Sequence of chain 1.A:
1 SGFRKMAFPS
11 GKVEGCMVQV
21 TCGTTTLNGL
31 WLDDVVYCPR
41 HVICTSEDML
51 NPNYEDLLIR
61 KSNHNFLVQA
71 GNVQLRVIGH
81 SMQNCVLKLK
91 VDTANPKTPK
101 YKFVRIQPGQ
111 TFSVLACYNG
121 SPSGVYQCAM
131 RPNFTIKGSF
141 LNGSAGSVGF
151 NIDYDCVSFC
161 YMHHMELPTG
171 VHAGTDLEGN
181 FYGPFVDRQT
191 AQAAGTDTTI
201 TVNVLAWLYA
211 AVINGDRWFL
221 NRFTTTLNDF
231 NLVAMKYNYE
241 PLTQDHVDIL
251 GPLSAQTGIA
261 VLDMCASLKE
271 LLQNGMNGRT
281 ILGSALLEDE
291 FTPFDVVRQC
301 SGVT

This protein binds this small molecule.
Small molecule (SMILES): CC[C@H](C)[C@@H](C=O)NC(=O)[C@H](C)NC(=O)[C@H](CCC(N)=O)NC(=O)[C@H](CC(C)C)NC(=O)[C@@H](NC(=O)[C@H](C)NC(=O)[C@H](CCCN=C(N)N)NC(=O)[C@@H](N)CC(N)=O)[C@@H](C)O

Sequence of chain 2.A:
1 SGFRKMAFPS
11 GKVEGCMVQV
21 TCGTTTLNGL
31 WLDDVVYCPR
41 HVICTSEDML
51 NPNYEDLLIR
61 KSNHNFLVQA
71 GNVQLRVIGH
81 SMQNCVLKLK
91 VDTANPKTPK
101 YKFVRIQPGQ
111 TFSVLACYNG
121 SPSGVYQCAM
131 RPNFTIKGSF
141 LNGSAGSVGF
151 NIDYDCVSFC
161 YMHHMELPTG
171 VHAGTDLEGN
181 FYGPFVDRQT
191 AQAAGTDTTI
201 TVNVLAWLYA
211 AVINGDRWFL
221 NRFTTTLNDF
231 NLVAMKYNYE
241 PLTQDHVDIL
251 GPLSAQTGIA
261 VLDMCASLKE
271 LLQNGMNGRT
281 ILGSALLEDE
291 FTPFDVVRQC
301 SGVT

Binding-site contacts:
Ligand atom CB contacts residue THR26 of chain 1.A at 3.6 Å.
Ligand atom O contacts residue PRO168 of chain 1.A at 3.5 Å.
Ligand atom N contacts residue THR190 of chain 1.A at 2.9 Å (h-bond).
Ligand atom O contacts residue THR26 of chain 1.A at 2.4 Å (h-bond).
Ligand atom CB contacts residue HIS41 of chain 1.A at 3.6 Å.
Ligand atom CA contacts residue GLU166 of chain 1.A at 3.4 Å.
Ligand atom OE1 contacts residue PHE140 of chain 1.A at 3.6 Å.
Ligand atom CB contacts residue MET165 of chain 1.A at 3.1 Å (hydrophobic).
Ligand atom NE2 contacts residue PHE140 of chain 1.A at 3.1 Å (h-bond).
Ligand atom CA contacts residue THR190 of chain 1.A at 3.5 Å.
Ligand atom O contacts residue THR25 of chain 1.A at 3.2 Å.
Ligand atom O contacts residue GLU166 of chain 1.A at 2.8 Å (salt-bridge).
Ligand atom N contacts residue ALA145 of chain 1.A at 3.6 Å.
Ligand atom C contacts residue ALA145 of chain 1.A at 3.4 Å (hydrophobic).
Ligand atom CG2 contacts residue ASN142 of chain 1.A at 3.5 Å.
Ligand atom OE1 contacts residue HIS163 of chain 1.A at 2.6 Å (h-bond).
Ligand atom C contacts residue THR26 of chain 1.A at 3.6 Å.
Ligand atom CG2 contacts residue ASN142 of chain 1.A at 3.5 Å.
Ligand atom CB contacts residue HIS41 of chain 1.A at 3.5 Å.
Ligand atom CB contacts residue THR190 of chain 1.A at 3.5 Å.
Ligand atom O contacts residue ALA145 of chain 1.A at 3.0 Å (h-bond).
Ligand atom O contacts residue ALA191 of chain 1.A at 3.5 Å.
Ligand atom CB contacts residue THR25 of chain 1.A at 3.5 Å.
Ligand atom CD contacts residue GLN189 of chain 1.A at 3.3 Å.
Ligand atom O contacts residue GLN189 of chain 1.A at 3.2 Å.
Ligand atom O contacts residue GLY143 of chain 1.A at 3.3 Å (h-bond).
Ligand atom N contacts residue HIS164 of chain 1.A at 2.9 Å (h-bond).
Ligand atom O contacts residue SER144 of chain 1.A at 3.1 Å (h-bond).
Ligand atom CA contacts residue GLN189 of chain 1.A at 3.4 Å.
Ligand atom N contacts residue HIS41 of chain 1.A at 3.1 Å (h-bond).
Ligand atom N contacts residue THR26 of chain 1.A at 2.8 Å (h-bond).
Ligand atom N contacts residue GLU166 of chain 1.A at 2.9 Å (salt-bridge).
Ligand atom NE2 contacts residue GLU166 of chain 1.A at 3.4 Å (salt-bridge).
Ligand atom CG1 contacts residue THR26 of chain 1.A at 3.3 Å.
Ligand atom O contacts residue THR24 of chain 1.A at 3.6 Å (h-bond).
Ligand atom N contacts residue GLN189 of chain 1.A at 2.8 Å (h-bond).
Ligand atom CG2 contacts residue GLY143 of chain 1.A at 3.5 Å.
Ligand atom C contacts residue GLN189 of chain 1.A at 3.6 Å.
Ligand atom O contacts residue GLY143 of chain 1.A at 2.8 Å (h-bond).
Ligand atom O contacts residue MET165 of chain 1.A at 3.2 Å.